Sequence of chain 1.A:
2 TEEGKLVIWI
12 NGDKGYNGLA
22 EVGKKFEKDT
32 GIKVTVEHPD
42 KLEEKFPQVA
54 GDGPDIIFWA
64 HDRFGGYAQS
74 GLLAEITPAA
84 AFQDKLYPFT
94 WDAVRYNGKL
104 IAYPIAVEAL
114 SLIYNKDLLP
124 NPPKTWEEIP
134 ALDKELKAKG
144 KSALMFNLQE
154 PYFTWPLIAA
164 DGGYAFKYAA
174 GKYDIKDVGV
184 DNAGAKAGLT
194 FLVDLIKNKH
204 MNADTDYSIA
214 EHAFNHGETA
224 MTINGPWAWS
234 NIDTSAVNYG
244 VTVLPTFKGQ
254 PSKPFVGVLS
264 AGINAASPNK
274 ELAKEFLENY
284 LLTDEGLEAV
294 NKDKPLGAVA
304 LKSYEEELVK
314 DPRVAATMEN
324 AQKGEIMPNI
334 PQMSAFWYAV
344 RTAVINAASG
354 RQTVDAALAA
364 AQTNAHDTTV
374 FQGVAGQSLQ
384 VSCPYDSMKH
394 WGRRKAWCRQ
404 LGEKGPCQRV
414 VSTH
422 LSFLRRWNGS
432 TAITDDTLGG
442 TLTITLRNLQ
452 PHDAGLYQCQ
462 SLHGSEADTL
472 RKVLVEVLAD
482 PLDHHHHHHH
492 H

A small-molecule ligand and the protein it binds are described below.
Small molecule (SMILES): OC[C@H]1O[C@H](O[C@H]2[C@H](O)[C@@H](O)[C@@H](O[C@H]3[C@H](O)[C@@H](O)[C@@H](O)O[C@@H]3CO)O[C@@H]2CO)[C@H](O)[C@@H](O)[C@@H]1O

Binding-site contacts:
Ligand atom C6 contacts residue ARG344 of chain 1.A at 3.5 Å.
Ligand atom O2 contacts residue ALA63 of chain 1.A at 3.3 Å.
Ligand atom O1 contacts residue ASP14 of chain 1.A at 2.7 Å (salt-bridge).
Ligand atom O6 contacts residue ARG344 of chain 1.A at 3.1 Å.
Ligand atom O1 contacts residue LYS15 of chain 1.A at 3.0 Å (salt-bridge).
Ligand atom C2 contacts residue TRP230 of chain 1.A at 3.6 Å (hydrophobic).
Ligand atom O3 contacts residue GLU45 of chain 1.A at 3.5 Å.
Ligand atom O4 contacts residue ARG344 of chain 1.A at 3.7 Å.
Ligand atom O6 contacts residue PRO154 of chain 1.A at 3.3 Å.
Ligand atom O5 contacts residue TYR155 of chain 1.A at 3.2 Å.
Ligand atom C6 contacts residue GLU153 of chain 1.A at 3.4 Å.
Ligand atom C6 contacts residue TRP340 of chain 1.A at 3.7 Å (hydrophobic).
Ligand atom C1 contacts residue TRP230 of chain 1.A at 3.7 Å (hydrophobic).
Ligand atom C3 contacts residue TRP62 of chain 1.A at 3.6 Å (hydrophobic).
Ligand atom C4 contacts residue TRP340 of chain 1.A at 3.6 Å (hydrophobic).
Ligand atom O2 contacts residue TRP62 of chain 1.A at 3.5 Å (h-bond).
Ligand atom C2 contacts residue GLU111 of chain 1.A at 3.4 Å.
Ligand atom O2 contacts residue ARG66 of chain 1.A at 2.7 Å (salt-bridge).
Ligand atom O1 contacts residue ASN12 of chain 1.A at 3.6 Å.
Ligand atom O5 contacts residue TRP340 of chain 1.A at 3.0 Å.
Ligand atom O2 contacts residue GLU111 of chain 1.A at 2.6 Å (salt-bridge).
Ligand atom C4 contacts residue TYR341 of chain 1.A at 3.6 Å (hydrophobic).
Ligand atom O6 contacts residue GLU153 of chain 1.A at 2.7 Å (salt-bridge).
Ligand atom O6 contacts residue TYR155 of chain 1.A at 3.1 Å (h-bond).
Ligand atom C1 contacts residue ASP14 of chain 1.A at 3.3 Å.
Ligand atom O3 contacts residue TYR341 of chain 1.A at 3.4 Å (h-bond).
Ligand atom O4 contacts residue GLU44 of chain 1.A at 3.4 Å (salt-bridge).
Ligand atom C1 contacts residue TYR155 of chain 1.A at 3.6 Å (hydrophobic).
Ligand atom O3 contacts residue ARG66 of chain 1.A at 2.7 Å (salt-bridge).
Ligand atom C3 contacts residue ASP65 of chain 1.A at 3.5 Å.
Ligand atom O3 contacts residue ALA63 of chain 1.A at 3.5 Å.
Ligand atom O3 contacts residue TRP62 of chain 1.A at 3.0 Å (h-bond).
Ligand atom O4 contacts residue GLU45 of chain 1.A at 3.1 Å (salt-bridge).
Ligand atom C2 contacts residue ASP65 of chain 1.A at 3.4 Å.
Ligand atom O2 contacts residue ASP65 of chain 1.A at 2.7 Å (salt-bridge).
Ligand atom C3 contacts residue GLU44 of chain 1.A at 3.1 Å.
Ligand atom C1 contacts residue TRP340 of chain 1.A at 3.4 Å (hydrophobic).
Ligand atom O3 contacts residue GLU44 of chain 1.A at 2.8 Å (salt-bridge).
Ligand atom O2 contacts residue LYS15 of chain 1.A at 2.8 Å (salt-bridge).
Ligand atom O3 contacts residue ASP65 of chain 1.A at 2.7 Å (salt-bridge).